Sequence of chain 3.F:
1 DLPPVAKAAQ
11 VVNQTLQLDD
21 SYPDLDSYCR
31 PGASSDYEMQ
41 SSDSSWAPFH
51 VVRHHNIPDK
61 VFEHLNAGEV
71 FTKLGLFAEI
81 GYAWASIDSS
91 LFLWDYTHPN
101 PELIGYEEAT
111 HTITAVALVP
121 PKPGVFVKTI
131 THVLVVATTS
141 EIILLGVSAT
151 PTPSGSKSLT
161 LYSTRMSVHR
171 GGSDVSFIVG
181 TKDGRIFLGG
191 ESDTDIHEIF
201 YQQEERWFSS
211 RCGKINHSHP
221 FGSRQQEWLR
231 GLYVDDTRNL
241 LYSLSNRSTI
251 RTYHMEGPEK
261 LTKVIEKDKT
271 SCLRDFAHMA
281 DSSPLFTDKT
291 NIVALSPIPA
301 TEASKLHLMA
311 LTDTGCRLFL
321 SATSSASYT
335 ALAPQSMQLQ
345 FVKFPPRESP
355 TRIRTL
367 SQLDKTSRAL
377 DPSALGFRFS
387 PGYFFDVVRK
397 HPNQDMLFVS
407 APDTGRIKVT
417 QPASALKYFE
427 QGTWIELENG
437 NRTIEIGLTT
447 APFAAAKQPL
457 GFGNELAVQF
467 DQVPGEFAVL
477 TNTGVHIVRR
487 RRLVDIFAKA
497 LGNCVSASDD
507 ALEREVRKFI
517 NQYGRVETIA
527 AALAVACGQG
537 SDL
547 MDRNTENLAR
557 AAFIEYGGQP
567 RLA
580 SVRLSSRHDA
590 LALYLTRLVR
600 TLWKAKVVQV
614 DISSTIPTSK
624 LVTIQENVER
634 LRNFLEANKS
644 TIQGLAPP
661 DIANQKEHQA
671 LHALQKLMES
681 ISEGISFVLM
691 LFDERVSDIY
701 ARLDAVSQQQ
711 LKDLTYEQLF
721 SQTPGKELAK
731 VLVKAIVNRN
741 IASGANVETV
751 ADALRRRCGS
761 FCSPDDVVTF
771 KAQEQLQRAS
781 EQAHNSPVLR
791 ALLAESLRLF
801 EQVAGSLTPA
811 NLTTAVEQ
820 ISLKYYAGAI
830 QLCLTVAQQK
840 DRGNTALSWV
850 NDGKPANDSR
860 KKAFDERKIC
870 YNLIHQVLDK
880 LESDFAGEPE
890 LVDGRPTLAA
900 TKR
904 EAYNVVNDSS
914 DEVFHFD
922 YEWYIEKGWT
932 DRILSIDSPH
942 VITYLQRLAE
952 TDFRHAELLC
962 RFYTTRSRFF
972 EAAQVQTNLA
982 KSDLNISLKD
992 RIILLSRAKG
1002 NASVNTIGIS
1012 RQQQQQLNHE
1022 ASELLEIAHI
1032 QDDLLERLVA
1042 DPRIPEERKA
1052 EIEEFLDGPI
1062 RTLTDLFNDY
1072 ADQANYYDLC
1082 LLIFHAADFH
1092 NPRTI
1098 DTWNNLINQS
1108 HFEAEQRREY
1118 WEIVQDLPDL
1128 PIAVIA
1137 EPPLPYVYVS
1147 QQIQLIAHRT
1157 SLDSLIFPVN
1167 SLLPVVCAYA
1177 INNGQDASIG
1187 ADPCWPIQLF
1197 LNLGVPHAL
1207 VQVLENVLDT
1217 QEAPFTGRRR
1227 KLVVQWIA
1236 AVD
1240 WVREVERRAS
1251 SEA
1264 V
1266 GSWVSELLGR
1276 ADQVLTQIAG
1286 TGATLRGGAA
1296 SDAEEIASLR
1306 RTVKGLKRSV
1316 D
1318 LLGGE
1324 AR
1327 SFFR

Binding-site contacts:
Ligand atom C contacts residue THR1065 of chain 3.F at 2.9 Å.
Ligand atom CZ contacts residue ASP1073 of chain 3.F at 3.6 Å.
Ligand atom CB contacts residue THR1065 of chain 3.F at 3.6 Å.
Ligand atom CA contacts residue THR1065 of chain 3.F at 2.7 Å.
Ligand atom NH1 contacts residue GLN1074 of chain 3.F at 3.8 Å.
Ligand atom CD contacts residue ASN1069 of chain 3.F at 3.7 Å.
Ligand atom O contacts residue ASN1069 of chain 3.F at 3.0 Å (h-bond).
Ligand atom CA contacts residue ASN1069 of chain 3.F at 3.4 Å.
Ligand atom CD2 contacts residue ALA1075 of chain 3.F at 3.6 Å (hydrophobic).
Ligand atom N contacts residue THR1065 of chain 3.F at 2.3 Å (h-bond).
Ligand atom C contacts residue THR1065 of chain 3.F at 3.7 Å.
Ligand atom CG1 contacts residue PHE1068 of chain 3.F at 3.6 Å (hydrophobic).
Ligand atom CG contacts residue THR1065 of chain 3.F at 3.6 Å.
Ligand atom NH1 contacts residue ASP1073 of chain 3.F at 3.4 Å (salt-bridge).
Ligand atom CG2 contacts residue ASN1069 of chain 3.F at 3.3 Å.
Ligand atom CD1 contacts residue PHE1068 of chain 3.F at 3.5 Å (hydrophobic).
Ligand atom O contacts residue THR1065 of chain 3.F at 2.7 Å.
Ligand atom CA contacts residue THR1065 of chain 3.F at 3.4 Å.
Ligand atom C contacts residue ASN1069 of chain 3.F at 3.7 Å.
Ligand atom N contacts residue ASN1069 of chain 3.F at 3.0 Å (h-bond).
Ligand atom CD contacts residue GLN1074 of chain 3.F at 2.8 Å.
Ligand atom CG contacts residue GLN1074 of chain 3.F at 3.5 Å.
Ligand atom CG2 contacts residue PHE1068 of chain 3.F at 3.6 Å (hydrophobic).
Ligand atom C contacts residue ASN1069 of chain 3.F at 3.8 Å.
Ligand atom N contacts residue THR1065 of chain 3.F at 3.8 Å.
Ligand atom O contacts residue THR1065 of chain 3.F at 3.5 Å (h-bond).
Ligand atom NE contacts residue GLN1074 of chain 3.F at 3.6 Å (h-bond).
Ligand atom NZ contacts residue ASP1073 of chain 3.F at 3.3 Å (salt-bridge).
Ligand atom CZ contacts residue GLN1074 of chain 3.F at 3.4 Å.
Ligand atom CD1 contacts residue THR1065 of chain 3.F at 2.6 Å.
Ligand atom CD1 contacts residue LEU1064 of chain 3.F at 3.4 Å (hydrophobic).
Ligand atom CE2 contacts residue GLN1074 of chain 3.F at 3.3 Å.
Ligand atom NH1 contacts residue ASN1069 of chain 3.F at 2.6 Å (h-bond).
Ligand atom CB contacts residue GLN1074 of chain 3.F at 3.7 Å.
Ligand atom CD1 contacts residue ARG1049 of chain 3.F at 3.0 Å.
Ligand atom NH2 contacts residue ASP1073 of chain 3.F at 3.0 Å (salt-bridge).
Ligand atom CD1 contacts residue ILE1053 of chain 3.F at 3.6 Å (hydrophobic).
Ligand atom O contacts residue ARG1049 of chain 3.F at 3.0 Å.
Ligand atom CB contacts residue GLN1074 of chain 3.F at 3.3 Å.
Ligand atom CD2 contacts residue GLN1074 of chain 3.F at 3.2 Å.

The small molecule below binds the protein below.
Small molecule (SMILES): CC[C@H](C)[C@H](NC(=O)[C@@H](NC(=O)[C@H](CC(C)C)NC(=O)[C@@H](N)CCCCN)C(C)C)C(=O)N[C@@H](CC(N)=O)C(=O)N[C@@H](CCCCN)C(=O)N[C@@H](CC(=O)O)C(=O)N[C@@H](CCSC)C(=O)N[C@@H](CCCN=C(N)N)C(=O)N[C@H](C(=O)N[C@@H](CC(=O)O)C(=O)N[C@@H](CC(C)C)C(=O)N[C@@H](Cc1ccccc1)C(=O)N[C@@H](CO)C(=O)N1CCC[C@H]1C(=O)N1CCC[C@H]1C(=O)N[C@H](C=O)CC(N)=O)[C@@H](C)O